Binding-site contacts:
Ligand atom C2A contacts residue TYR152 of chain 6.A at 3.6 Å (hydrophobic).
Ligand atom C4C contacts residue VAL188 of chain 6.A at 3.7 Å (hydrophobic).
Ligand atom C2C contacts residue MET221 of chain 6.A at 4.0 Å (hydrophobic).
Ligand atom N3A contacts residue TYR152 of chain 6.A at 3.5 Å.
Ligand atom C5A contacts residue VAL176 of chain 6.A at 3.6 Å (hydrophobic).
Ligand atom C5B contacts residue MET224 of chain 6.A at 3.8 Å (hydrophobic).
Ligand atom O1A contacts residue PHE186 of chain 6.A at 3.0 Å.
Ligand atom N3A contacts residue PHE186 of chain 6.A at 4.0 Å.
Ligand atom C4B contacts residue PHE186 of chain 6.A at 3.6 Å (hydrophobic).
Ligand atom C3C contacts residue TYR128 of chain 6.A at 3.4 Å (hydrophobic).
Ligand atom C1B contacts residue VAL188 of chain 6.A at 3.8 Å (hydrophobic).
Ligand atom C2B contacts residue VAL188 of chain 6.A at 3.5 Å (hydrophobic).
Ligand atom C6B contacts residue TYR128 of chain 6.A at 3.3 Å (hydrophobic).
Ligand atom C2C contacts residue TYR197 of chain 6.A at 3.7 Å (hydrophobic).
Ligand atom C5A contacts residue PHE186 of chain 6.A at 3.5 Å (hydrophobic).
Ligand atom C4A contacts residue PRO174 of chain 6.A at 3.1 Å (hydrophobic).
Ligand atom C3B contacts residue VAL188 of chain 6.A at 3.8 Å (hydrophobic).
Ligand atom O1B contacts residue TYR128 of chain 6.A at 3.4 Å (h-bond).
Ligand atom C5B contacts residue TYR128 of chain 6.A at 4.0 Å (hydrophobic).
Ligand atom C5A contacts residue ALA150 of chain 6.A at 3.6 Å (hydrophobic).
Ligand atom C4 contacts residue TYR197 of chain 6.A at 3.8 Å (hydrophobic).
Ligand atom C5C contacts residue VAL191 of chain 6.A at 3.8 Å (hydrophobic).
Ligand atom O1 contacts residue MET221 of chain 6.A at 3.9 Å.
Ligand atom C5B contacts residue PHE186 of chain 6.A at 3.9 Å (hydrophobic).
Ligand atom C5 contacts residue LEU106 of chain 6.A at 3.8 Å (hydrophobic).
Ligand atom C1B contacts residue TYR128 of chain 6.A at 3.6 Å (hydrophobic).
Ligand atom C1B contacts residue ILE104 of chain 6.A at 4.0 Å (hydrophobic).
Ligand atom C2A contacts residue PHE186 of chain 6.A at 3.3 Å (hydrophobic).
Ligand atom C4B contacts residue TYR152 of chain 6.A at 3.8 Å (hydrophobic).
Ligand atom O1B contacts residue ILE104 of chain 6.A at 3.9 Å.
Ligand atom C3B contacts residue TYR152 of chain 6.A at 3.7 Å (hydrophobic).
Ligand atom C4C contacts residue VAL191 of chain 6.A at 3.0 Å (hydrophobic).
Ligand atom N3A contacts residue PRO174 of chain 6.A at 3.7 Å.
Ligand atom C1C contacts residue TYR128 of chain 6.A at 3.7 Å (hydrophobic).
Ligand atom C4 contacts residue LEU106 of chain 6.A at 3.9 Å (hydrophobic).
Ligand atom C1C contacts residue LEU106 of chain 6.A at 3.8 Å (hydrophobic).
Ligand atom N2 contacts residue LEU106 of chain 6.A at 3.8 Å.
Ligand atom N3A contacts residue ALA24 of chain 6.C at 3.8 Å.
Ligand atom C6B contacts residue ILE104 of chain 6.A at 3.6 Å (hydrophobic).
Ligand atom O1 contacts residue LEU106 of chain 6.A at 3.8 Å.

Sequence of chain 6.A:
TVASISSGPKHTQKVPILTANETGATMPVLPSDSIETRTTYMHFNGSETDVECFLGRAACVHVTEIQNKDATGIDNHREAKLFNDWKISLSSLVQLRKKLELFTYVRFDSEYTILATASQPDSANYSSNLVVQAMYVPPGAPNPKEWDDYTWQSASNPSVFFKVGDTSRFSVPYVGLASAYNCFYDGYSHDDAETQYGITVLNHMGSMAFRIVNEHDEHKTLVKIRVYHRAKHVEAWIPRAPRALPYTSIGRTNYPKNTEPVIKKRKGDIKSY

Sequence of chain 6.C:
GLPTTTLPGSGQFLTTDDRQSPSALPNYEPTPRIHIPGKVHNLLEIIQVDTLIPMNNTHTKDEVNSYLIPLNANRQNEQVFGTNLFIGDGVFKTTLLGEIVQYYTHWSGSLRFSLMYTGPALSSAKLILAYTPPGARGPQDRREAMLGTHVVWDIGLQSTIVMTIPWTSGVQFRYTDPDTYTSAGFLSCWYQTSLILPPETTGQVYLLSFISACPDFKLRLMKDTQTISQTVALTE

A protein and the small-molecule ligand that binds it are described below.
Small molecule (SMILES): Cc1cc(CCCCCOc2ccc(C3=NCCO3)cc2)on1